The small molecule below binds the protein below.
Small molecule (SMILES): Oc1cccc(-c2ccccc2)c1O

Sequence of chain 4.A:
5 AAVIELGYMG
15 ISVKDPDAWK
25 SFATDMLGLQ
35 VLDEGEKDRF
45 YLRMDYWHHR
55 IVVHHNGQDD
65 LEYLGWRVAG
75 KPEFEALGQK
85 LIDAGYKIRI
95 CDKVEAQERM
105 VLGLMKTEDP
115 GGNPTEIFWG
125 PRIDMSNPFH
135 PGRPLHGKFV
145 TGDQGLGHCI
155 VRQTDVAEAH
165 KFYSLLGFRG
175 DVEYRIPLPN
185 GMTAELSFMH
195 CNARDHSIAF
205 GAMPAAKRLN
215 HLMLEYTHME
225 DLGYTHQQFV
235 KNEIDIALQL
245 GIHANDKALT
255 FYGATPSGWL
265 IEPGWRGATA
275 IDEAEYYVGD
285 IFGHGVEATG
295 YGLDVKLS

Binding-site contacts:
Ligand atom CK4 contacts residue HIS247 of chain 4.A at 3.1 Å.
Ligand atom CK1 contacts residue GOL1 of chain 4.H at 1.2 Å.
Ligand atom CK7 contacts residue GOL1 of chain 4.H at 1.0 Å.
Ligand atom CK5 contacts residue GOL1 of chain 4.H at 2.0 Å.
Ligand atom CKB contacts residue LEU190 of chain 4.A at 3.3 Å (hydrophobic).
Ligand atom CKB contacts residue ILE154 of chain 4.A at 3.4 Å (hydrophobic).
Ligand atom CKB contacts residue GOL1 of chain 4.H at 1.8 Å.
Ligand atom CK3 contacts residue TYR256 of chain 4.A at 3.0 Å (hydrophobic).
Ligand atom CK8 contacts residue GOL1 of chain 4.H at 1.6 Å.
Ligand atom CK8 contacts residue TYR256 of chain 4.A at 3.4 Å (hydrophobic).
Ligand atom OK1 contacts residue GOL1 of chain 4.H at 2.8 Å (h-bond).
Ligand atom OK2 contacts residue TYR256 of chain 4.A at 2.5 Å (h-bond).
Ligand atom OK2 contacts residue HIS215 of chain 4.A at 3.0 Å (h-bond).
Ligand atom CKA contacts residue GOL1 of chain 4.H at 1.4 Å.
Ligand atom CK5 contacts residue ASN249 of chain 4.A at 3.1 Å.
Ligand atom CK3 contacts residue HIS247 of chain 4.A at 3.4 Å.
Ligand atom OK1 contacts residue HIS200 of chain 4.A at 2.9 Å (h-bond).
Ligand atom CK6 contacts residue HIS247 of chain 4.A at 3.1 Å.
Ligand atom CK2 contacts residue GOL1 of chain 4.H at 0.6 Å.
Ligand atom CK3 contacts residue FE21 of chain 4.C at 3.1 Å.
Ligand atom CK4 contacts residue FE21 of chain 4.C at 3.1 Å.
Ligand atom CK5 contacts residue HIS247 of chain 4.A at 3.0 Å.
Ligand atom CK3 contacts residue GOL1 of chain 4.H at 0.9 Å.
Ligand atom CK4 contacts residue GOL1 of chain 4.H at 1.5 Å.
Ligand atom CKC contacts residue GOL1 of chain 4.H at 2.1 Å.
Ligand atom CKA contacts residue LEU297 of chain 4.A at 3.0 Å (hydrophobic).
Ligand atom CK1 contacts residue HIS247 of chain 4.A at 3.4 Å.
Ligand atom CK1 contacts residue PHE192 of chain 4.A at 3.4 Å (hydrophobic).
Ligand atom CKC contacts residue LEU190 of chain 4.A at 3.5 Å (hydrophobic).
Ligand atom CKC contacts residue ILE154 of chain 4.A at 3.1 Å (hydrophobic).
Ligand atom CK5 contacts residue ASP250 of chain 4.A at 2.9 Å.
Ligand atom CK2 contacts residue HIS247 of chain 4.A at 3.2 Å.
Ligand atom OK1 contacts residue FE21 of chain 4.C at 2.4 Å.
Ligand atom CK9 contacts residue GOL1 of chain 4.H at 1.4 Å.
Ligand atom OK1 contacts residue HIS152 of chain 4.A at 3.2 Å.
Ligand atom OK2 contacts residue GOL1 of chain 4.H at 2.2 Å (h-bond).
Ligand atom CK6 contacts residue GOL1 of chain 4.H at 2.0 Å.
Ligand atom OK2 contacts residue FE21 of chain 4.C at 2.3 Å.
Ligand atom CK6 contacts residue ASN249 of chain 4.A at 3.1 Å.
Ligand atom OK1 contacts residue ASP250 of chain 4.A at 3.3 Å (salt-bridge).